The small molecule below binds the protein below.
Small molecule (SMILES): C[n+]1cn([C@@H]2O[C@H](CO[P](=O)(O)OP(=O)(O)O)[C@@H](O)[C@H]2O)c2nc(N)[nH]c(=O)c21

Binding-site contacts:
Ligand atom O6 contacts residue TRP75 of chain 1.D at 2.9 Å (h-bond).
Ligand atom O1A contacts residue ARG130 of chain 1.D at 2.9 Å (salt-bridge).
Ligand atom C4 contacts residue TRP29 of chain 1.D at 3.6 Å (hydrophobic).
Ligand atom N3 contacts residue TRP29 of chain 1.D at 3.8 Å.
Ligand atom N1 contacts residue TRP75 of chain 1.D at 3.6 Å.
Ligand atom N2 contacts residue GLU76 of chain 1.D at 2.6 Å (salt-bridge).
Ligand atom C2 contacts residue TRP75 of chain 1.D at 3.8 Å (hydrophobic).
Ligand atom O2B contacts residue LYS135 of chain 1.D at 2.9 Å (salt-bridge).
Ligand atom O6 contacts residue MET74 of chain 1.D at 2.9 Å.
Ligand atom PB contacts residue LYS135 of chain 1.D at 3.6 Å.
Ligand atom N1 contacts residue MET74 of chain 1.D at 3.9 Å.
Ligand atom C6 contacts residue MET74 of chain 1.D at 3.9 Å (hydrophobic).
Ligand atom C5 contacts residue TRP75 of chain 1.D at 3.7 Å (hydrophobic).
Ligand atom C6 contacts residue TRP29 of chain 1.D at 3.6 Å (hydrophobic).
Ligand atom O1B contacts residue ARG130 of chain 1.D at 2.6 Å (salt-bridge).
Ligand atom O6 contacts residue GLU76 of chain 1.D at 3.8 Å.
Ligand atom N3 contacts residue TRP75 of chain 1.D at 3.8 Å.
Ligand atom C2 contacts residue TRP29 of chain 1.D at 3.9 Å (hydrophobic).
Ligand atom CM7 contacts residue TRP139 of chain 1.D at 4.0 Å (hydrophobic).
Ligand atom C5 contacts residue TRP29 of chain 1.D at 3.5 Å (hydrophobic).
Ligand atom C1' contacts residue TRP29 of chain 1.D at 3.6 Å (hydrophobic).
Ligand atom N1 contacts residue TRP29 of chain 1.D at 3.9 Å.
Ligand atom O2B contacts residue ARG130 of chain 1.D at 3.9 Å.
Ligand atom O6 contacts residue TRP29 of chain 1.D at 3.8 Å.
Ligand atom PB contacts residue ARG130 of chain 1.D at 3.8 Å.
Ligand atom C8 contacts residue TRP75 of chain 1.D at 3.9 Å (hydrophobic).
Ligand atom N9 contacts residue TRP29 of chain 1.D at 3.4 Å (h-bond).
Ligand atom N7 contacts residue TRP75 of chain 1.D at 3.6 Å.
Ligand atom C2 contacts residue GLU76 of chain 1.D at 3.3 Å.
Ligand atom N1 contacts residue GLU76 of chain 1.D at 3.1 Å (salt-bridge).
Ligand atom O3A contacts residue LYS135 of chain 1.D at 3.0 Å (salt-bridge).
Ligand atom CM7 contacts residue TRP75 of chain 1.D at 3.9 Å (hydrophobic).
Ligand atom C8 contacts residue TRP29 of chain 1.D at 3.6 Å (hydrophobic).
Ligand atom O4' contacts residue TRP29 of chain 1.D at 3.8 Å.
Ligand atom N9 contacts residue TRP75 of chain 1.D at 3.9 Å.
Ligand atom N7 contacts residue TRP29 of chain 1.D at 3.8 Å.
Ligand atom O6 contacts residue TRP139 of chain 1.D at 3.9 Å.
Ligand atom C6 contacts residue GLU76 of chain 1.D at 3.9 Å.
Ligand atom C6 contacts residue TRP75 of chain 1.D at 3.5 Å (hydrophobic).
Ligand atom C4 contacts residue TRP75 of chain 1.D at 3.7 Å (hydrophobic).

Sequence of chain 1.D:
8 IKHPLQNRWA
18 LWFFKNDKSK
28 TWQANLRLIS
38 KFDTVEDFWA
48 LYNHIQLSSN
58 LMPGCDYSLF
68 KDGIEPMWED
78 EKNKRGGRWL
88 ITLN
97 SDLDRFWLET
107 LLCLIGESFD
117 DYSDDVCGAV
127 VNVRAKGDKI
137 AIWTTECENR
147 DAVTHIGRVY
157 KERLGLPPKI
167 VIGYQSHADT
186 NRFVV